Sequence of chain 1.A:
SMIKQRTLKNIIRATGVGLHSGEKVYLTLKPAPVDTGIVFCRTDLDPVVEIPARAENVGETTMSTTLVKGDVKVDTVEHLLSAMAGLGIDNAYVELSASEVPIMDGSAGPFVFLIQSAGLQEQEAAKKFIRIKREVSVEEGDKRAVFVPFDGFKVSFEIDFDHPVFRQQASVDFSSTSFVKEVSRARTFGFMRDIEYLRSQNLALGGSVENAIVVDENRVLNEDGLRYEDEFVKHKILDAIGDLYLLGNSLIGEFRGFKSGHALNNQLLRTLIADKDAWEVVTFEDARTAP

A protein and the small-molecule ligand that binds it are described below.
Small molecule (SMILES): COc1ncc(COc2ccc(C3=CCN(CC[C@@](C)(C(=O)NO)S(C)(=O)=O)C(=O)C3)cc2)cc1Cl

Binding-site contacts:
Ligand atom C10 contacts residue EU11 of chain 1.B at 0.2 Å.
Ligand atom C15 contacts residue EU11 of chain 1.B at 0.2 Å.
Ligand atom C20 contacts residue EU11 of chain 1.B at 0.3 Å.
Ligand atom N26 contacts residue EU11 of chain 1.B at 0.6 Å (h-bond).
Ligand atom O25 contacts residue EU11 of chain 1.B at 0.4 Å (h-bond).
Ligand atom C14 contacts residue EU11 of chain 1.B at 0.2 Å.
Ligand atom C01 contacts residue EU11 of chain 1.B at 0.1 Å.
Ligand atom S28 contacts residue EU11 of chain 1.B at 0.9 Å.
Ligand atom O31 contacts residue EU11 of chain 1.B at 2.0 Å.
Ligand atom O25 contacts residue ZN1 of chain 1.D at 2.1 Å.
Ligand atom O27 contacts residue GLU78 of chain 1.A at 2.4 Å (salt-bridge).
Ligand atom CL contacts residue EU11 of chain 1.B at 0.1 Å.
Ligand atom N04 contacts residue EU11 of chain 1.B at 0.1 Å (h-bond).
Ligand atom C29 contacts residue EU11 of chain 1.B at 1.9 Å.
Ligand atom O30 contacts residue EU11 of chain 1.B at 1.0 Å.
Ligand atom O25 contacts residue THR191 of chain 1.A at 2.5 Å (h-bond).
Ligand atom C11 contacts residue EU11 of chain 1.B at 0.2 Å.
Ligand atom C05 contacts residue EU11 of chain 1.B at 0.1 Å.
Ligand atom C09 contacts residue EU11 of chain 1.B at 0.2 Å.
Ligand atom C32 contacts residue EU11 of chain 1.B at 0.2 Å.
Ligand atom C03 contacts residue EU11 of chain 1.B at 0.1 Å.
Ligand atom O27 contacts residue ZN1 of chain 1.D at 2.2 Å.
Ligand atom O18 contacts residue EU11 of chain 1.B at 0.2 Å (h-bond).
Ligand atom C12 contacts residue EU11 of chain 1.B at 0.2 Å.
Ligand atom O08 contacts residue EU11 of chain 1.B at 0.2 Å (h-bond).
Ligand atom C24 contacts residue EU11 of chain 1.B at 0.5 Å.
Ligand atom C13 contacts residue EU11 of chain 1.B at 0.2 Å.
Ligand atom C23 contacts residue EU11 of chain 1.B at 0.5 Å.
Ligand atom N19 contacts residue EU11 of chain 1.B at 0.2 Å (h-bond).
Ligand atom C21 contacts residue EU11 of chain 1.B at 0.6 Å.
Ligand atom C17 contacts residue EU11 of chain 1.B at 0.2 Å.
Ligand atom O02 contacts residue EU11 of chain 1.B at 0.1 Å (h-bond).
Ligand atom C22 contacts residue EU11 of chain 1.B at 0.8 Å.
Ligand atom C06 contacts residue EU11 of chain 1.B at 0.1 Å.
Ligand atom C07 contacts residue EU11 of chain 1.B at 0.1 Å.
Ligand atom C16 contacts residue EU11 of chain 1.B at 0.2 Å.
Ligand atom C33 contacts residue EU11 of chain 1.B at 0.2 Å.
Ligand atom C34 contacts residue EU11 of chain 1.B at 0.1 Å.
Ligand atom C35 contacts residue EU11 of chain 1.B at 0.1 Å.
Ligand atom O27 contacts residue EU11 of chain 1.B at 0.8 Å (h-bond).